A protein and the small-molecule ligand that binds it are described below.
Small molecule (SMILES): C[S@@H](CCCN)C[C@H]1O[C@@H](n2cnc3c(N)ncnc32)[C@H](O)[C@@H]1O

Binding-site contacts:
Ligand atom O4' contacts residue THR177 of chain 1.B at 3.6 Å.
Ligand atom N6 contacts residue PRO183 of chain 1.B at 2.9 Å (h-bond).
Ligand atom SD contacts residue ASP106 of chain 1.B at 3.3 Å (salt-bridge).
Ligand atom N1 contacts residue GLY158 of chain 1.B at 2.9 Å (h-bond).
Ligand atom CE contacts residue ASP106 of chain 1.B at 3.3 Å.
Ligand atom N contacts residue HIS82 of chain 1.B at 3.0 Å (h-bond).
Ligand atom C4' contacts residue ASP176 of chain 1.B at 3.5 Å.
Ligand atom CA contacts residue HIS82 of chain 1.B at 3.5 Å.
Ligand atom CG contacts residue GLN72 of chain 1.B at 3.2 Å.
Ligand atom O4' contacts residue ASP176 of chain 1.B at 3.5 Å (salt-bridge).
Ligand atom C5' contacts residue ASP176 of chain 1.B at 3.3 Å.
Ligand atom N7 contacts residue ALA184 of chain 1.B at 3.3 Å (h-bond).
Ligand atom CG contacts residue ASP176 of chain 1.B at 3.2 Å.
Ligand atom O2' contacts residue GLN48 of chain 1.B at 3.1 Å (h-bond).
Ligand atom O4' contacts residue THR178 of chain 1.B at 3.4 Å (h-bond).
Ligand atom N contacts residue ASP176 of chain 1.B at 2.8 Å (salt-bridge).
Ligand atom CB contacts residue GLN72 of chain 1.B at 3.2 Å.
Ligand atom C5' contacts residue THR178 of chain 1.B at 3.4 Å.
Ligand atom C2 contacts residue ILE127 of chain 1.B at 3.3 Å (hydrophobic).
Ligand atom C2 contacts residue GLY158 of chain 1.B at 3.5 Å.
Ligand atom C1' contacts residue ASP126 of chain 1.B at 3.3 Å.
Ligand atom C3' contacts residue ASP126 of chain 1.B at 3.3 Å.
Ligand atom N7 contacts residue PRO183 of chain 1.B at 3.3 Å.
Ligand atom CE contacts residue GLN72 of chain 1.B at 3.0 Å.
Ligand atom O3' contacts residue ASP126 of chain 1.B at 2.6 Å (salt-bridge).
Ligand atom O2' contacts residue ASP128 of chain 1.B at 3.6 Å.
Ligand atom C6 contacts residue LEU187 of chain 1.B at 3.5 Å (hydrophobic).
Ligand atom C4 contacts residue ILE127 of chain 1.B at 3.6 Å (hydrophobic).
Ligand atom N6 contacts residue LEU187 of chain 1.B at 3.6 Å.
Ligand atom C5 contacts residue ILE127 of chain 1.B at 3.5 Å (hydrophobic).
Ligand atom O3' contacts residue VAL131 of chain 1.B at 3.3 Å.
Ligand atom C4' contacts residue ASP126 of chain 1.B at 3.3 Å.
Ligand atom N3 contacts residue ASP126 of chain 1.B at 3.6 Å.
Ligand atom C3' contacts residue LEU67 of chain 1.B at 3.6 Å (hydrophobic).
Ligand atom O2' contacts residue ASP126 of chain 1.B at 2.8 Å (salt-bridge).
Ligand atom N contacts residue ASP106 of chain 1.B at 2.7 Å (salt-bridge).
Ligand atom N3 contacts residue ILE127 of chain 1.B at 3.2 Å (h-bond).
Ligand atom C8 contacts residue THR178 of chain 1.B at 3.2 Å.
Ligand atom N3 contacts residue GLY103 of chain 1.B at 3.5 Å.
Ligand atom N6 contacts residue ASP157 of chain 1.B at 3.1 Å (salt-bridge).

Sequence of chain 1.B:
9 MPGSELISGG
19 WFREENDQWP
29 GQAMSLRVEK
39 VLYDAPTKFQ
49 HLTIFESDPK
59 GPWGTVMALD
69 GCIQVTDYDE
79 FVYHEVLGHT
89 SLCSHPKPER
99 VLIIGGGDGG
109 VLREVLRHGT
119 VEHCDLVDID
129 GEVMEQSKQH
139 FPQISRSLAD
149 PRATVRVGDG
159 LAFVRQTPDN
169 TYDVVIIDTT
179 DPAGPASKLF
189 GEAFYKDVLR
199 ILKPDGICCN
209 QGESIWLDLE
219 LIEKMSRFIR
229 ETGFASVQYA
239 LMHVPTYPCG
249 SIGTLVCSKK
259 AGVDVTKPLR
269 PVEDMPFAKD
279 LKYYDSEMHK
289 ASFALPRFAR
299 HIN